Binding-site contacts:
Ligand atom C12 contacts residue LEU258 of chain 1.B at 3.9 Å (hydrophobic).
Ligand atom C04 contacts residue LEU258 of chain 1.B at 3.8 Å (hydrophobic).
Ligand atom C07 contacts residue PHE241 of chain 1.B at 3.9 Å (hydrophobic).
Ligand atom N08 contacts residue VAL239 of chain 1.B at 3.7 Å.
Ligand atom C06 contacts residue LEU258 of chain 1.B at 3.8 Å (hydrophobic).
Ligand atom C10 contacts residue LEU25 of chain 1.B at 3.7 Å (hydrophobic).
Ligand atom C05 contacts residue LEU25 of chain 1.B at 4.1 Å (hydrophobic).
Ligand atom N14 contacts residue LEU258 of chain 1.B at 4.1 Å.
Ligand atom C05 contacts residue LEU258 of chain 1.B at 3.9 Å (hydrophobic).
Ligand atom C02 contacts residue LEU258 of chain 1.B at 3.8 Å (hydrophobic).
Ligand atom N08 contacts residue PHE241 of chain 1.B at 4.3 Å.
Ligand atom C09 contacts residue LEU25 of chain 1.B at 4.3 Å (hydrophobic).
Ligand atom C09 contacts residue VAL239 of chain 1.B at 3.6 Å (hydrophobic).
Ligand atom C04 contacts residue LEU25 of chain 1.B at 4.3 Å (hydrophobic).
Ligand atom C01 contacts residue LYS259 of chain 1.B at 3.9 Å.
Ligand atom C01 contacts residue LYS255 of chain 1.B at 4.1 Å.
Ligand atom N03 contacts residue LEU258 of chain 1.B at 3.8 Å.
Ligand atom C13 contacts residue LEU258 of chain 1.B at 3.5 Å (hydrophobic).
Ligand atom C01 contacts residue LEU258 of chain 1.B at 3.9 Å (hydrophobic).
Ligand atom S11 contacts residue LEU25 of chain 1.B at 4.0 Å.
Ligand atom C09 contacts residue PRO237 of chain 1.B at 4.1 Å (hydrophobic).

The small molecule below binds the protein below.
Small molecule (SMILES): Cc1nc(-c2ccncc2)sc1CN

Sequence of chain 1.B:
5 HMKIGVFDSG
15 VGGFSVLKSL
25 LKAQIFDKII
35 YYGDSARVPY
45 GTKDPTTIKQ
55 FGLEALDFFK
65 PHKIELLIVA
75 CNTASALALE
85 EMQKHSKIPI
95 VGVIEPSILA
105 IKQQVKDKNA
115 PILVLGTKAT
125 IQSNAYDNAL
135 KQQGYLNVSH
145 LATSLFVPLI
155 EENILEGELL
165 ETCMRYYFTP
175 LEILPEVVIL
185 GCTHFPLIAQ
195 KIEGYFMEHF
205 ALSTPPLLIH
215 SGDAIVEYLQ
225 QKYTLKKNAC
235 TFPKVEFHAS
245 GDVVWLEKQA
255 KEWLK